Sequence of chain 1.B:
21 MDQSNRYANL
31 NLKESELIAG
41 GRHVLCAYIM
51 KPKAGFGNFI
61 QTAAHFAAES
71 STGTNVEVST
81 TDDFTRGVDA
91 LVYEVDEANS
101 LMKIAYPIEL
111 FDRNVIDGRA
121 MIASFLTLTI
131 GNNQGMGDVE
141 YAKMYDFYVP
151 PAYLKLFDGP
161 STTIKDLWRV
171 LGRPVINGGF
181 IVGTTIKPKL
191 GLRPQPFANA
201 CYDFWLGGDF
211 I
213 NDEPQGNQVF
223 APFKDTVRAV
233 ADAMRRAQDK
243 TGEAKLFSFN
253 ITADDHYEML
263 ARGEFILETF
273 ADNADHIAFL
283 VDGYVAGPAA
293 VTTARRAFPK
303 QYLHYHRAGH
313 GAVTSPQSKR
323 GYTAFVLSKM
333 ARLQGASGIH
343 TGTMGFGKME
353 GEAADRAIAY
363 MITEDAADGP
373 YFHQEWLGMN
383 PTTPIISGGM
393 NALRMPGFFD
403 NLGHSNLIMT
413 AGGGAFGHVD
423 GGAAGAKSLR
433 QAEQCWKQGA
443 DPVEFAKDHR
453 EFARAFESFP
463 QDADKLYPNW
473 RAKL

Sequence of chain 1.A:
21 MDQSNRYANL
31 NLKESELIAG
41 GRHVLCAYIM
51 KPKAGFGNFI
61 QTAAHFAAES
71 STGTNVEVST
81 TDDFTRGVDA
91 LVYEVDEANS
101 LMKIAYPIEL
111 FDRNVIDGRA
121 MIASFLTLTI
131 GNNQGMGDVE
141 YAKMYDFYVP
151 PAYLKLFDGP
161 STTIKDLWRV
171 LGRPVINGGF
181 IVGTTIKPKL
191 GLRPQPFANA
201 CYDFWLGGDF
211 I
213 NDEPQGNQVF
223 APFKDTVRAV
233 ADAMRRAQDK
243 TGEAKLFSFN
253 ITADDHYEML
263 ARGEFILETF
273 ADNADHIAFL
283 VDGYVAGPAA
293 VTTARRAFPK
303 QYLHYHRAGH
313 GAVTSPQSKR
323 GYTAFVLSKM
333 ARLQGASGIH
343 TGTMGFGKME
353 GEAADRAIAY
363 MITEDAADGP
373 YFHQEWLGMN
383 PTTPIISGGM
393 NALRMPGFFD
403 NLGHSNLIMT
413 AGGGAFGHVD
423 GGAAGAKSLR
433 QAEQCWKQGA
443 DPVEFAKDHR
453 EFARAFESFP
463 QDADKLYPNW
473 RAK

Binding-site contacts:
Ligand atom O3P contacts residue LYS350 of chain 1.A at 2.9 Å (salt-bridge).
Ligand atom O5P contacts residue HIS342 of chain 1.A at 2.8 Å (h-bond).
Ligand atom C2 contacts residue MG1 of chain 1.H at 2.7 Å.
Ligand atom O1P contacts residue GLY415 of chain 1.A at 2.9 Å (h-bond).
Ligand atom O4 contacts residue GLY390 of chain 1.A at 3.1 Å (h-bond).
Ligand atom O5P contacts residue SER389 of chain 1.A at 3.2 Å (h-bond).
Ligand atom O3 contacts residue ASN132 of chain 1.B at 2.8 Å (h-bond).
Ligand atom O6P contacts residue ARG309 of chain 1.A at 2.9 Å (salt-bridge).
Ligand atom O2 contacts residue ASP214 of chain 1.A at 3.5 Å (salt-bridge).
Ligand atom C contacts residue LYS187 of chain 1.A at 3.3 Å.
Ligand atom O1P contacts residue LYS187 of chain 1.A at 3.4 Å.
Ligand atom O7 contacts residue GLU69 of chain 1.B at 3.5 Å (salt-bridge).
Ligand atom O6 contacts residue LYS189 of chain 1.A at 2.7 Å (salt-bridge).
Ligand atom O6 contacts residue MG1 of chain 1.H at 2.1 Å.
Ligand atom C contacts residue ASN132 of chain 1.B at 3.2 Å.
Ligand atom O3P contacts residue GLY391 of chain 1.A at 2.7 Å (h-bond).
Ligand atom O3 contacts residue KCX212 of chain 1.A at 3.0 Å (h-bond).
Ligand atom C3 contacts residue KCX212 of chain 1.A at 3.1 Å.
Ligand atom O7 contacts residue ASN132 of chain 1.B at 3.5 Å (h-bond).
Ligand atom O1 contacts residue LYS187 of chain 1.A at 3.0 Å (salt-bridge).
Ligand atom C2 contacts residue KCX212 of chain 1.A at 3.5 Å.
Ligand atom O6 contacts residue LYS187 of chain 1.A at 3.2 Å (salt-bridge).
Ligand atom O6 contacts residue ASN132 of chain 1.B at 2.9 Å (h-bond).
Ligand atom O4 contacts residue SER389 of chain 1.A at 3.0 Å.
Ligand atom O6 contacts residue ASP214 of chain 1.A at 3.1 Å (salt-bridge).
Ligand atom O2 contacts residue MG1 of chain 1.H at 2.1 Å.
Ligand atom C3 contacts residue MG1 of chain 1.H at 3.0 Å.
Ligand atom C contacts residue MG1 of chain 1.H at 2.8 Å.
Ligand atom O4P contacts residue ARG309 of chain 1.A at 2.9 Å (salt-bridge).
Ligand atom O3 contacts residue GLU215 of chain 1.A at 2.9 Å (salt-bridge).
Ligand atom O2 contacts residue THR185 of chain 1.A at 3.5 Å (h-bond).
Ligand atom O2 contacts residue KCX212 of chain 1.A at 2.7 Å (h-bond).
Ligand atom O3 contacts residue MG1 of chain 1.H at 2.2 Å.
Ligand atom O6 contacts residue GLU215 of chain 1.A at 3.2 Å (salt-bridge).
Ligand atom O2P contacts residue GLY414 of chain 1.A at 2.8 Å (h-bond).
Ligand atom O1P contacts residue THR74 of chain 1.B at 2.7 Å (h-bond).
Ligand atom O7 contacts residue LYS350 of chain 1.A at 2.8 Å (salt-bridge).
Ligand atom O3 contacts residue HIS308 of chain 1.A at 2.8 Å (h-bond).
Ligand atom C5 contacts residue ASN132 of chain 1.B at 3.5 Å.
Ligand atom O2 contacts residue LYS187 of chain 1.A at 3.1 Å (salt-bridge).

This small molecule binds to this protein.
Small molecule (SMILES): O=C(O)[C@@](O)(COP(=O)(O)O)[C@H](O)[C@H](O)COP(=O)(O)O